Sequence of chain 1.B:
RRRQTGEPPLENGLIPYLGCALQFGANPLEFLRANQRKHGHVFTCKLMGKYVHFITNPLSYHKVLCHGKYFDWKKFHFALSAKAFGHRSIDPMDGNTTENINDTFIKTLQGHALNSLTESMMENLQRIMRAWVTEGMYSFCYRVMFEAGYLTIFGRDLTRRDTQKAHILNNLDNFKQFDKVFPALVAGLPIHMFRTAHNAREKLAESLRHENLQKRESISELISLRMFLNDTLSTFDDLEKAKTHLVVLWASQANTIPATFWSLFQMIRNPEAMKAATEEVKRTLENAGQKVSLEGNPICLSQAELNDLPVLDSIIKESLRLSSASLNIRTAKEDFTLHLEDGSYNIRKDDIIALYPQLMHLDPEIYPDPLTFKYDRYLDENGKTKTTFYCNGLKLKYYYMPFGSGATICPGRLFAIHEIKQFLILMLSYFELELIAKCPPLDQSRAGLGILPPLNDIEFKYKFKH

A protein and the small-molecule ligand that binds it are described below.
Small molecule (SMILES): CC(C)CCC[C@@H](C)[C@H]1CC[C@H]2[C@@H]3CCC4=CC(=O)CC[C@]4(C)[C@H]3CC[C@]12C

Binding-site contacts:
Ligand atom C11 contacts residue LEU87 of chain 1.B at 3.9 Å (hydrophobic).
Ligand atom C26 contacts residue ARG243 of chain 1.B at 3.7 Å.
Ligand atom O1 contacts residue GLY470 of chain 1.B at 3.8 Å.
Ligand atom C14 contacts residue HEM1 of chain 1.I at 3.8 Å.
Ligand atom C15 contacts residue ALA268 of chain 1.B at 3.5 Å (hydrophobic).
Ligand atom C4 contacts residue LEU469 of chain 1.B at 3.6 Å (hydrophobic).
Ligand atom C23 contacts residue VAL264 of chain 1.B at 3.4 Å (hydrophobic).
Ligand atom C23 contacts residue ILE97 of chain 1.B at 3.6 Å (hydrophobic).
Ligand atom C2 contacts residue LEU344 of chain 1.B at 3.8 Å (hydrophobic).
Ligand atom O1 contacts residue LEU344 of chain 1.B at 3.4 Å (h-bond).
Ligand atom C6 contacts residue TRP267 of chain 1.B at 3.8 Å (hydrophobic).
Ligand atom C24 contacts residue PHE112 of chain 1.B at 3.8 Å (hydrophobic).
Ligand atom O1 contacts residue SER343 of chain 1.B at 3.2 Å.
Ligand atom C12 contacts residue HIS84 of chain 1.B at 3.7 Å.
Ligand atom C23 contacts residue SER88 of chain 1.B at 3.8 Å.
Ligand atom C20 contacts residue VAL264 of chain 1.B at 3.7 Å (hydrophobic).
Ligand atom C7 contacts residue TRP267 of chain 1.B at 3.9 Å (hydrophobic).
Ligand atom C17 contacts residue HEM1 of chain 1.I at 3.5 Å.
Ligand atom C21 contacts residue HIS84 of chain 1.B at 3.6 Å.
Ligand atom C4 contacts residue HEM1 of chain 1.I at 3.9 Å.
Ligand atom C6 contacts residue LEU469 of chain 1.B at 3.9 Å (hydrophobic).
Ligand atom C11 contacts residue HIS84 of chain 1.B at 3.9 Å.
Ligand atom O1 contacts residue GLY468 of chain 1.B at 3.0 Å (h-bond).
Ligand atom C4 contacts residue GLY468 of chain 1.B at 3.9 Å.
Ligand atom C21 contacts residue SER88 of chain 1.B at 3.7 Å.
Ligand atom C16 contacts residue HEM1 of chain 1.I at 3.4 Å.
Ligand atom C16 contacts residue ALA268 of chain 1.B at 3.9 Å (hydrophobic).
Ligand atom C27 contacts residue ILE97 of chain 1.B at 3.6 Å (hydrophobic).
Ligand atom C24 contacts residue ILE108 of chain 1.B at 3.4 Å (hydrophobic).
Ligand atom C22 contacts residue VAL264 of chain 1.B at 3.5 Å (hydrophobic).
Ligand atom C23 contacts residue ILE108 of chain 1.B at 3.8 Å (hydrophobic).
Ligand atom C3 contacts residue GLY468 of chain 1.B at 3.1 Å.
Ligand atom C20 contacts residue SER88 of chain 1.B at 3.9 Å.
Ligand atom C7 contacts residue HEM1 of chain 1.I at 3.5 Å.
Ligand atom C2 contacts residue GLY468 of chain 1.B at 3.2 Å.
Ligand atom C19 contacts residue LEU87 of chain 1.B at 3.7 Å (hydrophobic).
Ligand atom C1 contacts residue HIS84 of chain 1.B at 3.6 Å.
Ligand atom C6 contacts residue ASN272 of chain 1.B at 3.8 Å.
Ligand atom C26 contacts residue ILE108 of chain 1.B at 3.6 Å (hydrophobic).
Ligand atom C15 contacts residue HEM1 of chain 1.I at 3.6 Å.